Sequence of chain 1.B:
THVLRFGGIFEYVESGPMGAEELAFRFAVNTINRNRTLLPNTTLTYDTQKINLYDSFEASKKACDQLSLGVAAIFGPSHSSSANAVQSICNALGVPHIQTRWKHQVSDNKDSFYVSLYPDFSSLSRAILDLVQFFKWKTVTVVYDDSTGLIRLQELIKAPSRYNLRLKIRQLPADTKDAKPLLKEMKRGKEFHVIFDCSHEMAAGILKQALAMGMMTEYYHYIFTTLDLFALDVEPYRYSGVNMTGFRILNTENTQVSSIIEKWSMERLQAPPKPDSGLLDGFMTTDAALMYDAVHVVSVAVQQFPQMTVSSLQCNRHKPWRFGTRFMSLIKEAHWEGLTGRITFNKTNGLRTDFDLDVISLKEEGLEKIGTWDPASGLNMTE

This protein binds this small molecule.
Small molecule (SMILES): CC(=O)N[C@H]1[C@H](O[C@H]2[C@H](O)[C@@H](NC(C)=O)CO[C@@H]2CO)O[C@H](CO)[C@@H](O[C@@H]2O[C@H](CO)[C@@H](O)[C@H](O)[C@@H]2O)[C@@H]1O

Binding-site contacts:
Ligand atom N2 contacts residue ASN67 of chain 1.B at 3.0 Å (h-bond).
Ligand atom C7 contacts residue ASN67 of chain 1.B at 3.8 Å.
Ligand atom O3 contacts residue GLN288 of chain 1.B at 3.9 Å.
Ligand atom C1 contacts residue ASN67 of chain 1.B at 1.4 Å.
Ligand atom C4 contacts residue ASN67 of chain 1.B at 4.2 Å.
Ligand atom O6 contacts residue GLU369 of chain 1.B at 3.6 Å.
Ligand atom C6 contacts residue GLN288 of chain 1.B at 4.2 Å.
Ligand atom O7 contacts residue ASN67 of chain 1.B at 4.1 Å.
Ligand atom C2 contacts residue ASN67 of chain 1.B at 2.5 Å.
Ligand atom O7 contacts residue GLN288 of chain 1.B at 4.1 Å.
Ligand atom O5 contacts residue ASN67 of chain 1.B at 2.3 Å (h-bond).
Ligand atom C3 contacts residue ASN67 of chain 1.B at 3.8 Å.
Ligand atom C5 contacts residue ASN67 of chain 1.B at 3.6 Å.